Sequence of chain 1.C:
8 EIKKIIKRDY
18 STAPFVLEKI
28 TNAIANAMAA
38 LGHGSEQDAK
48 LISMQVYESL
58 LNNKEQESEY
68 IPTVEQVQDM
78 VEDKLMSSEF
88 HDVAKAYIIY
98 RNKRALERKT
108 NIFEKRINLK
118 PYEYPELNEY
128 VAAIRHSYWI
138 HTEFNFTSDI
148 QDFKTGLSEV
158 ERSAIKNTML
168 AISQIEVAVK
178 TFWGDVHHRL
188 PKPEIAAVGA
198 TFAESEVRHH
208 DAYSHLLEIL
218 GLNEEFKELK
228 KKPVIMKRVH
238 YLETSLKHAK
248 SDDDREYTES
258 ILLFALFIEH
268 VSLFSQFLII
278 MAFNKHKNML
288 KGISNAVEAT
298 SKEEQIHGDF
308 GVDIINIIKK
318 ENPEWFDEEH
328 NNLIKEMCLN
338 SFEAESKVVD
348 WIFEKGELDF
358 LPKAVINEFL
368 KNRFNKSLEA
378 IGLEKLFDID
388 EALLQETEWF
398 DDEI

Binding-site contacts:
Ligand atom O1A contacts residue DTP1 of chain 1.R at 3.0 Å (h-bond).
Ligand atom C6 contacts residue ILE12 of chain 1.C at 3.5 Å (hydrophobic).
Ligand atom N7 contacts residue LYS14 of chain 1.C at 2.9 Å (salt-bridge).
Ligand atom PB contacts residue ARG15 of chain 1.C at 3.8 Å.
Ligand atom PA contacts residue MG1 of chain 1.S at 3.4 Å.
Ligand atom N6 contacts residue PRO21 of chain 1.C at 3.1 Å (h-bond).
Ligand atom N1 contacts residue PHE22 of chain 1.C at 3.6 Å.
Ligand atom C2 contacts residue PHE22 of chain 1.C at 3.8 Å (hydrophobic).
Ligand atom O3' contacts residue TYR94 of chain 1.C at 3.6 Å.
Ligand atom C4 contacts residue ILE12 of chain 1.C at 3.5 Å (hydrophobic).
Ligand atom O2B contacts residue MG1 of chain 1.S at 2.2 Å.
Ligand atom O2A contacts residue LYS26 of chain 1.C at 3.2 Å (salt-bridge).
Ligand atom PG contacts residue MG1 of chain 1.S at 3.7 Å.
Ligand atom C8 contacts residue LYS14 of chain 1.C at 3.5 Å.
Ligand atom N3 contacts residue ILE27 of chain 1.C at 3.6 Å.
Ligand atom C2' contacts residue LYS26 of chain 1.C at 3.7 Å.
Ligand atom N6 contacts residue ILE12 of chain 1.C at 3.5 Å.
Ligand atom O1B contacts residue LYS14 of chain 1.C at 3.2 Å (salt-bridge).
Ligand atom O3G contacts residue LYS26 of chain 1.C at 3.4 Å (salt-bridge).
Ligand atom PB contacts residue MG1 of chain 1.S at 3.4 Å.
Ligand atom C4 contacts residue LYS26 of chain 1.C at 3.8 Å.
Ligand atom C4' contacts residue GLN75 of chain 1.C at 3.4 Å.
Ligand atom O2G contacts residue DTP1 of chain 1.R at 3.2 Å (h-bond).
Ligand atom O3' contacts residue VAL74 of chain 1.C at 3.5 Å.
Ligand atom N3 contacts residue ILE12 of chain 1.C at 3.5 Å.
Ligand atom C2 contacts residue VAL23 of chain 1.C at 3.1 Å (hydrophobic).
Ligand atom O4' contacts residue VAL71 of chain 1.C at 3.3 Å.
Ligand atom N1 contacts residue VAL23 of chain 1.C at 2.9 Å (h-bond).
Ligand atom O1A contacts residue MG1 of chain 1.S at 2.1 Å.
Ligand atom O2B contacts residue ARG15 of chain 1.C at 2.8 Å (salt-bridge).
Ligand atom O2B contacts residue DTP1 of chain 1.R at 3.2 Å (h-bond).
Ligand atom C3' contacts residue GLN75 of chain 1.C at 3.4 Å.
Ligand atom N7 contacts residue LYS26 of chain 1.C at 3.4 Å.
Ligand atom O3' contacts residue GLN75 of chain 1.C at 2.6 Å (h-bond).
Ligand atom C5 contacts residue LYS26 of chain 1.C at 3.6 Å.
Ligand atom O2G contacts residue MG1 of chain 1.S at 2.4 Å.
Ligand atom O3A contacts residue MG1 of chain 1.S at 3.7 Å.
Ligand atom C8 contacts residue VAL71 of chain 1.C at 3.8 Å (hydrophobic).
Ligand atom C5' contacts residue DTP1 of chain 1.R at 3.8 Å.
Ligand atom O1B contacts residue ARG15 of chain 1.C at 3.7 Å.

A small-molecule ligand and the protein it binds are described below.
Small molecule (SMILES): Nc1ncnc2c1ncn2[C@H]1C[C@H](O)[C@@H](CO[P](=O)(O)O[P](=O)(O)OP(=O)(O)O)O1